The protein below binds the small molecule below.
Small molecule (SMILES): C=C(NCc1c(COP(=O)(O)O)cnc(C)c1O)C(=O)O

Sequence of chain 1.B:
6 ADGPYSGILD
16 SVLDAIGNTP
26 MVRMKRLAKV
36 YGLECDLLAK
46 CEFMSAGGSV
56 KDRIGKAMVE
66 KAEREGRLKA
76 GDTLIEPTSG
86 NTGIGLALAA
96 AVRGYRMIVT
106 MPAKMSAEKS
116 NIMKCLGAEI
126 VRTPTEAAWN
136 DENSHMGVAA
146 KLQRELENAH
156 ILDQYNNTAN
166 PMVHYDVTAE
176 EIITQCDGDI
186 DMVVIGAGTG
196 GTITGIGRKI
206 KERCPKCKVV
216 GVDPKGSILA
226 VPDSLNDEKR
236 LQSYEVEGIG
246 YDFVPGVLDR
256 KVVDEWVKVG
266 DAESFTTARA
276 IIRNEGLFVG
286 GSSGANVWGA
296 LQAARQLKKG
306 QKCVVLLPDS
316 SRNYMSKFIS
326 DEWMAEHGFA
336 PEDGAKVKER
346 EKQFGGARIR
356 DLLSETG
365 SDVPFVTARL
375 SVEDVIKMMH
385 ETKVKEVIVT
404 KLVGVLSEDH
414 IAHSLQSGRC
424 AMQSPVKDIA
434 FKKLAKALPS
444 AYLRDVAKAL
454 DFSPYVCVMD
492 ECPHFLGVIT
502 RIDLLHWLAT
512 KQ

Binding-site contacts:
Ligand atom OP2 contacts residue LYS56 of chain 1.B at 3.1 Å (salt-bridge).
Ligand atom O3A contacts residue SER84 of chain 1.B at 3.5 Å (h-bond).
Ligand atom C2A contacts residue ASP314 of chain 1.B at 3.2 Å.
Ligand atom C4 contacts residue GLY243 of chain 1.B at 3.0 Å.
Ligand atom OXT contacts residue SER84 of chain 1.B at 3.3 Å (h-bond).
Ligand atom C6 contacts residue PRO313 of chain 1.B at 3.4 Å (hydrophobic).
Ligand atom CB contacts residue TYR246 of chain 1.B at 3.4 Å (hydrophobic).
Ligand atom OP1 contacts residue THR197 of chain 1.B at 3.1 Å.
Ligand atom OP3 contacts residue THR197 of chain 1.B at 3.0 Å.
Ligand atom C2A contacts residue ASN86 of chain 1.B at 3.1 Å.
Ligand atom C5A contacts residue GLY243 of chain 1.B at 3.4 Å.
Ligand atom C contacts residue THR83 of chain 1.B at 3.4 Å.
Ligand atom C contacts residue SER84 of chain 1.B at 3.0 Å.
Ligand atom OP3 contacts residue LYS56 of chain 1.B at 2.8 Å (salt-bridge).
Ligand atom O3A contacts residue ASN86 of chain 1.B at 2.9 Å (h-bond).
Ligand atom C4A contacts residue GLY243 of chain 1.B at 3.0 Å.
Ligand atom O contacts residue SER84 of chain 1.B at 3.2 Å (h-bond).
Ligand atom OP1 contacts residue GLY193 of chain 1.B at 3.4 Å (h-bond).
Ligand atom C5 contacts residue GLY243 of chain 1.B at 3.2 Å.
Ligand atom OP3 contacts residue THR194 of chain 1.B at 3.4 Å (h-bond).
Ligand atom O contacts residue GLN159 of chain 1.B at 2.5 Å (h-bond).
Ligand atom CB contacts residue SER84 of chain 1.B at 3.4 Å.
Ligand atom CA contacts residue SER84 of chain 1.B at 2.9 Å.
Ligand atom O contacts residue THR87 of chain 1.B at 3.0 Å.
Ligand atom OP1 contacts residue GLY195 of chain 1.B at 3.0 Å (h-bond).
Ligand atom N1 contacts residue SER287 of chain 1.B at 2.7 Å (h-bond).
Ligand atom N1 contacts residue PRO313 of chain 1.B at 3.1 Å.
Ligand atom C2 contacts residue SER287 of chain 1.B at 3.4 Å.
Ligand atom O contacts residue THR83 of chain 1.B at 2.9 Å (h-bond).
Ligand atom N contacts residue SER84 of chain 1.B at 3.1 Å (h-bond).
Ligand atom OP2 contacts residue THR194 of chain 1.B at 2.5 Å (h-bond).
Ligand atom P contacts residue THR194 of chain 1.B at 3.4 Å.
Ligand atom OXT contacts residue THR87 of chain 1.B at 2.8 Å (h-bond).
Ligand atom OXT contacts residue ASN86 of chain 1.B at 3.2 Å (h-bond).
Ligand atom OXT contacts residue THR83 of chain 1.B at 3.1 Å (h-bond).
Ligand atom P contacts residue THR197 of chain 1.B at 3.5 Å.
Ligand atom C2A contacts residue SER287 of chain 1.B at 3.3 Å.
Ligand atom C3 contacts residue GLY243 of chain 1.B at 3.3 Å.
Ligand atom C5A contacts residue GLY193 of chain 1.B at 3.4 Å.
Ligand atom OP2 contacts residue GLY193 of chain 1.B at 3.5 Å.